The small molecule below binds the protein below.
Small molecule (SMILES): CC(=O)N[C@@H]1[C@@H](O)[C@H](O)[C@@H](CO)O[C@H]1O

Sequence of chain 1.I:
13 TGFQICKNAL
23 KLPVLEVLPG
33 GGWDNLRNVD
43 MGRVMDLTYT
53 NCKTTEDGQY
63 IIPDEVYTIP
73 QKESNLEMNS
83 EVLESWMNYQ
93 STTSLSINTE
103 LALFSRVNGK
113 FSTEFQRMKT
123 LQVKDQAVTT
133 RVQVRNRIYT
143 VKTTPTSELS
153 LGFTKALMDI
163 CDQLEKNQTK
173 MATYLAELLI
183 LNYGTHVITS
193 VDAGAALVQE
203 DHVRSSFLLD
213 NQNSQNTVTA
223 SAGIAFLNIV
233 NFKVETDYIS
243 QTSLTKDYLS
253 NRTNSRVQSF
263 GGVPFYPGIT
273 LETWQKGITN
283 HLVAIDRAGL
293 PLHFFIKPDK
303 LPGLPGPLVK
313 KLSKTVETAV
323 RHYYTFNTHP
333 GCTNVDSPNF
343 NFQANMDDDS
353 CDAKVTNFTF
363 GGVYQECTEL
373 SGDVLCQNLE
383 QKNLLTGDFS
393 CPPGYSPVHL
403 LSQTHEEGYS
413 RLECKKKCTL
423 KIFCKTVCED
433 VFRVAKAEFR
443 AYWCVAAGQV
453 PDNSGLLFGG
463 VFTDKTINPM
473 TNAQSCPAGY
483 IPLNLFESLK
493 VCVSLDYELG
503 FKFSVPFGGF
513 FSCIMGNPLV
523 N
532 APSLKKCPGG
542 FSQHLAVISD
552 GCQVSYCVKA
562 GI

Binding-site contacts:
Ligand atom O5 contacts residue ASN253 of chain 1.I at 2.4 Å (h-bond).
Ligand atom O5 contacts residue LEU251 of chain 1.I at 4.3 Å.
Ligand atom N2 contacts residue SER207 of chain 1.I at 3.4 Å (h-bond).
Ligand atom C4 contacts residue ASN253 of chain 1.I at 4.2 Å.
Ligand atom C8 contacts residue THR255 of chain 1.I at 4.5 Å.
Ligand atom N2 contacts residue VAL205 of chain 1.I at 4.1 Å.
Ligand atom O3 contacts residue SER207 of chain 1.I at 3.9 Å.
Ligand atom C6 contacts residue LEU251 of chain 1.I at 3.7 Å (hydrophobic).
Ligand atom C7 contacts residue ASN253 of chain 1.I at 3.5 Å.
Ligand atom O6 contacts residue LEU251 of chain 1.I at 3.8 Å.
Ligand atom C5 contacts residue ASN253 of chain 1.I at 3.6 Å.
Ligand atom N2 contacts residue ASN253 of chain 1.I at 2.9 Å (h-bond).
Ligand atom C3 contacts residue SER207 of chain 1.I at 4.1 Å.
Ligand atom C2 contacts residue SER207 of chain 1.I at 3.2 Å.
Ligand atom C8 contacts residue VAL205 of chain 1.I at 3.6 Å (hydrophobic).
Ligand atom C2 contacts residue ASN253 of chain 1.I at 2.5 Å.
Ligand atom C3 contacts residue ASN253 of chain 1.I at 3.8 Å.
Ligand atom C1 contacts residue ASN253 of chain 1.I at 1.4 Å.
Ligand atom C7 contacts residue VAL205 of chain 1.I at 4.4 Å (hydrophobic).
Ligand atom C1 contacts residue SER207 of chain 1.I at 4.1 Å.
Ligand atom O7 contacts residue ASN253 of chain 1.I at 3.7 Å.